Binding-site contacts:
Ligand atom O2 contacts residue ALA64 of chain 1.G at 3.2 Å.
Ligand atom C6 contacts residue TYR156 of chain 1.G at 3.7 Å (hydrophobic).
Ligand atom C2 contacts residue GLU112 of chain 1.G at 3.2 Å.
Ligand atom C4 contacts residue TYR156 of chain 1.G at 3.9 Å (hydrophobic).
Ligand atom C2 contacts residue ASP66 of chain 1.G at 3.3 Å.
Ligand atom O5 contacts residue TYR156 of chain 1.G at 3.2 Å.
Ligand atom C6 contacts residue TRP341 of chain 1.G at 3.6 Å (hydrophobic).
Ligand atom C3 contacts residue TRP63 of chain 1.G at 3.5 Å (hydrophobic).
Ligand atom O1 contacts residue ASN13 of chain 1.G at 3.4 Å (h-bond).
Ligand atom O2 contacts residue TRP63 of chain 1.G at 3.3 Å (h-bond).
Ligand atom C6 contacts residue GLU154 of chain 1.G at 3.4 Å.
Ligand atom O3 contacts residue TRP63 of chain 1.G at 3.3 Å (h-bond).
Ligand atom O6 contacts residue TYR156 of chain 1.G at 3.2 Å (h-bond).
Ligand atom C2 contacts residue TRP231 of chain 1.G at 3.7 Å (hydrophobic).
Ligand atom O6 contacts residue PHE157 of chain 1.G at 3.9 Å.
Ligand atom O3 contacts residue ALA64 of chain 1.G at 3.2 Å.
Ligand atom O1 contacts residue ASP15 of chain 1.G at 2.8 Å (salt-bridge).
Ligand atom C1 contacts residue TRP231 of chain 1.G at 3.7 Å (hydrophobic).
Ligand atom O3 contacts residue ARG67 of chain 1.G at 3.1 Å (salt-bridge).
Ligand atom O5 contacts residue TRP231 of chain 1.G at 4.0 Å.
Ligand atom C6 contacts residue PRO155 of chain 1.G at 3.8 Å (hydrophobic).
Ligand atom O2 contacts residue TRP231 of chain 1.G at 3.9 Å.
Ligand atom C1 contacts residue TYR156 of chain 1.G at 3.5 Å (hydrophobic).
Ligand atom O2 contacts residue ASP66 of chain 1.G at 2.6 Å (salt-bridge).
Ligand atom C2 contacts residue LYS16 of chain 1.G at 3.7 Å.
Ligand atom O2 contacts residue LYS16 of chain 1.G at 2.9 Å (salt-bridge).
Ligand atom C4 contacts residue TRP341 of chain 1.G at 3.7 Å (hydrophobic).
Ligand atom O3 contacts residue ASP66 of chain 1.G at 2.6 Å (salt-bridge).
Ligand atom C1 contacts residue LYS16 of chain 1.G at 3.3 Å.
Ligand atom O3 contacts residue TRP341 of chain 1.G at 3.8 Å.
Ligand atom O6 contacts residue PRO155 of chain 1.G at 3.4 Å.
Ligand atom C2 contacts residue TRP63 of chain 1.G at 4.0 Å (hydrophobic).
Ligand atom C1 contacts residue ASP15 of chain 1.G at 3.3 Å.
Ligand atom O3 contacts residue GLU112 of chain 1.G at 3.7 Å.
Ligand atom O1 contacts residue LYS16 of chain 1.G at 2.8 Å (salt-bridge).
Ligand atom O5 contacts residue ASP15 of chain 1.G at 3.8 Å.
Ligand atom O4 contacts residue ARG67 of chain 1.G at 3.2 Å (salt-bridge).
Ligand atom O6 contacts residue GLU154 of chain 1.G at 2.6 Å (salt-bridge).
Ligand atom C3 contacts residue ASP66 of chain 1.G at 3.5 Å.
Ligand atom O2 contacts residue GLU112 of chain 1.G at 2.5 Å (salt-bridge).

Sequence of chain 1.G:
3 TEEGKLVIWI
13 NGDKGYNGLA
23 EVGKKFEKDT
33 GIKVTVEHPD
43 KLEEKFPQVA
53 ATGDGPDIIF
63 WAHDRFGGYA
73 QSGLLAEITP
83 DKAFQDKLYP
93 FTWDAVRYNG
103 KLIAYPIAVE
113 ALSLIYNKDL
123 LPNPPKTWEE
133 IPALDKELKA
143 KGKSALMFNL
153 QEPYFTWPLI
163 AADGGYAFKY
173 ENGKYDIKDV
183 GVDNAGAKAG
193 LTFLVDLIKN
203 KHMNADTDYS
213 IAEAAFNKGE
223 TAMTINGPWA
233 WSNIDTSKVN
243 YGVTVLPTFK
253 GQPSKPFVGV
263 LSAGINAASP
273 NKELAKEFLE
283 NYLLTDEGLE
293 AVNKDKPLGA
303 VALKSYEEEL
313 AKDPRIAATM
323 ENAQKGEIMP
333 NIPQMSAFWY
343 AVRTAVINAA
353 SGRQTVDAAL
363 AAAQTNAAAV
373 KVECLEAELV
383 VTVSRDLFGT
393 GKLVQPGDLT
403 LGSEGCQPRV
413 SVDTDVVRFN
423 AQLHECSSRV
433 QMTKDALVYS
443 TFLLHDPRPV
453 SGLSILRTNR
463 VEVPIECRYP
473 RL

This protein binds this small molecule.
Small molecule (SMILES): OC[C@H]1O[C@H](O[C@H]2[C@H](O)[C@@H](O)[C@@H](O)O[C@@H]2CO)[C@H](O)[C@@H](O)[C@@H]1O